Binding-site contacts:
Ligand atom O6 contacts residue GLU307 of chain 1.B at 4.4 Å.
Ligand atom O5 contacts residue ASN301 of chain 1.B at 2.4 Å (h-bond).
Ligand atom O5 contacts residue GLY306 of chain 1.B at 3.9 Å.
Ligand atom C7 contacts residue ASN301 of chain 1.B at 3.3 Å.
Ligand atom C5 contacts residue ASN301 of chain 1.B at 3.7 Å.
Ligand atom C7 contacts residue ARG256 of chain 1.B at 4.1 Å.
Ligand atom C8 contacts residue ARG256 of chain 1.B at 3.8 Å.
Ligand atom O5 contacts residue GLU307 of chain 1.B at 4.3 Å.
Ligand atom C1 contacts residue ARG256 of chain 1.B at 4.4 Å.
Ligand atom O6 contacts residue SER308 of chain 1.B at 4.5 Å.
Ligand atom C4 contacts residue ASN301 of chain 1.B at 4.1 Å.
Ligand atom C3 contacts residue ASN301 of chain 1.B at 3.8 Å.
Ligand atom O7 contacts residue ASN301 of chain 1.B at 3.3 Å (h-bond).
Ligand atom O5 contacts residue VAL299 of chain 1.B at 4.0 Å.
Ligand atom C1 contacts residue VAL299 of chain 1.B at 3.8 Å (hydrophobic).
Ligand atom C6 contacts residue GLY306 of chain 1.B at 4.1 Å.
Ligand atom O6 contacts residue ASP386 of chain 1.A at 4.2 Å.
Ligand atom N2 contacts residue ARG256 of chain 1.B at 3.8 Å.
Ligand atom C8 contacts residue ASN301 of chain 1.B at 3.9 Å.
Ligand atom N2 contacts residue ASN301 of chain 1.B at 3.0 Å (h-bond).
Ligand atom C1 contacts residue ASN301 of chain 1.B at 1.4 Å.
Ligand atom C2 contacts residue ASN301 of chain 1.B at 2.4 Å.

Sequence of chain 1.A:
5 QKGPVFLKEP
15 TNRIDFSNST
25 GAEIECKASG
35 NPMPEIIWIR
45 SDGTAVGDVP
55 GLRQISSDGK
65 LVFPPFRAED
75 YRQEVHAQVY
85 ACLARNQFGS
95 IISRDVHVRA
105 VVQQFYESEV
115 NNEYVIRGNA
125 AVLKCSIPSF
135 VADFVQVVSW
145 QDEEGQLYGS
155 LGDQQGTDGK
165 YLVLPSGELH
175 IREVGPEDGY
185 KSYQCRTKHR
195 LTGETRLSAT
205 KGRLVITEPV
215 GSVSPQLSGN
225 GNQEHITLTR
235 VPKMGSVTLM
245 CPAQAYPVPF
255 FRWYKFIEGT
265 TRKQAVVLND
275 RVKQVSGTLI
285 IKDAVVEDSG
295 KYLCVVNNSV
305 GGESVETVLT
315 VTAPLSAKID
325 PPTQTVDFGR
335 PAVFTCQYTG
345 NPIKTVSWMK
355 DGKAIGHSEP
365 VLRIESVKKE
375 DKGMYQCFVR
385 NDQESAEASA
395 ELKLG

Sequence of chain 1.B:
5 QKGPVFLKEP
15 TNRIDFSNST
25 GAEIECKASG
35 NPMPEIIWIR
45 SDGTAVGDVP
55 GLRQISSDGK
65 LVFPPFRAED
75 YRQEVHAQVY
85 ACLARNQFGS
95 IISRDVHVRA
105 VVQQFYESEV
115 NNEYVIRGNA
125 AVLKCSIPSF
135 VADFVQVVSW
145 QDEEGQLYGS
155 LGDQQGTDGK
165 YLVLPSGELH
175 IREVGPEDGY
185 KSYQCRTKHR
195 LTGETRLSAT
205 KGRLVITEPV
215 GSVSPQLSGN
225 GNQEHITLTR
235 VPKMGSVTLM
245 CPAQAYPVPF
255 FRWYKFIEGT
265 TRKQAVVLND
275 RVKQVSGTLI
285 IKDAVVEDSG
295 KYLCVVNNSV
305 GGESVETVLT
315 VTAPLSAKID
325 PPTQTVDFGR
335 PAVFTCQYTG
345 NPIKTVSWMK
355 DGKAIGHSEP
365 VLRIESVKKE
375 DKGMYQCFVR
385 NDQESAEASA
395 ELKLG

A small-molecule ligand and the protein it binds are described below.
Small molecule (SMILES): CC(=O)N[C@H]1[C@H](O[C@H]2[C@H](O)[C@@H](NC(C)=O)CO[C@@H]2CO)O[C@H](CO)[C@@H](O)[C@@H]1O